Sequence of chain 4.C:
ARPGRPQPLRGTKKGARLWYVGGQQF

Sequence of chain 4.A:
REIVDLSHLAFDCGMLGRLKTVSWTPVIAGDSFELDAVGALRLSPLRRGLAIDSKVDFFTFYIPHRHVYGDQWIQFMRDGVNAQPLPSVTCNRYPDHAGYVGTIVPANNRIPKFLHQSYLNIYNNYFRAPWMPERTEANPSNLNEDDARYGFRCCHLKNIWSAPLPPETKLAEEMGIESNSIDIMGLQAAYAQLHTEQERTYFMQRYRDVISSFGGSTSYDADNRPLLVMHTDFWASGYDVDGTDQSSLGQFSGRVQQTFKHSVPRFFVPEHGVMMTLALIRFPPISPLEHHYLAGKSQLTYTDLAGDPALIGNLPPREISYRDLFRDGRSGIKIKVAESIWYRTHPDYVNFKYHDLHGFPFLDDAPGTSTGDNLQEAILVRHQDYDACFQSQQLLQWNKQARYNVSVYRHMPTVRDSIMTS

Sequence of chain 5.A:
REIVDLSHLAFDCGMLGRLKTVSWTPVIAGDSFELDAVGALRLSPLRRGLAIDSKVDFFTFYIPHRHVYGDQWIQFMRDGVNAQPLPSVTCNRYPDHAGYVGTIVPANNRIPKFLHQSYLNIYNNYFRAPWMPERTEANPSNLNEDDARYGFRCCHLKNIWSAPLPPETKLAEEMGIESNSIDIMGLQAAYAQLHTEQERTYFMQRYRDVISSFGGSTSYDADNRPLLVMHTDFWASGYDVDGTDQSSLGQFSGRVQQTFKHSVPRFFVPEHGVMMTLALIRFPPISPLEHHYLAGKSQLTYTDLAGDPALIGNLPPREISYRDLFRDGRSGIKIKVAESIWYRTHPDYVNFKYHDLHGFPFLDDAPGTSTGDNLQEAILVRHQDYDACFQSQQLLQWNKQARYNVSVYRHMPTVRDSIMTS

Binding-site contacts:
Ligand atom O3' contacts residue THR423 of chain 5.A at 3.8 Å.
Ligand atom C4 contacts residue ARG425 of chain 5.A at 3.6 Å.
Ligand atom C5 contacts residue GLU208 of chain 4.A at 3.4 Å.
Ligand atom OP2 contacts residue ASP426 of chain 5.A at 2.8 Å (salt-bridge).
Ligand atom OP2 contacts residue ARG425 of chain 5.A at 3.8 Å.
Ligand atom C2' contacts residue DC1 of chain 4.E at 2.2 Å.
Ligand atom C4 contacts residue GLU208 of chain 4.A at 3.4 Å.
Ligand atom P contacts residue ARG425 of chain 5.A at 3.5 Å.
Ligand atom O5' contacts residue ARG28 of chain 4.C at 3.4 Å.
Ligand atom O3' contacts residue ARG425 of chain 5.A at 3.8 Å.
Ligand atom O5' contacts residue TYR31 of chain 4.C at 3.4 Å (h-bond).
Ligand atom OP1 contacts residue GLY34 of chain 4.C at 3.8 Å.
Ligand atom O5' contacts residue ARG425 of chain 5.A at 2.8 Å.
Ligand atom N3 contacts residue ARG425 of chain 5.A at 3.1 Å (salt-bridge).
Ligand atom OP2 contacts residue DC1 of chain 4.H at 2.0 Å.
Ligand atom N6 contacts residue GLU208 of chain 4.A at 3.4 Å (salt-bridge).
Ligand atom C2 contacts residue GLU208 of chain 4.A at 1.6 Å.
Ligand atom N1 contacts residue ARG425 of chain 5.A at 3.6 Å (salt-bridge).
Ligand atom O5' contacts residue DC1 of chain 4.H at 2.6 Å.
Ligand atom P contacts residue DC1 of chain 4.H at 2.5 Å.
Ligand atom C5' contacts residue TYR31 of chain 4.C at 2.9 Å (hydrophobic).
Ligand atom OP1 contacts residue ARG28 of chain 4.C at 3.2 Å (salt-bridge).
Ligand atom OP2 contacts residue THR423 of chain 5.A at 2.9 Å.
Ligand atom N3 contacts residue PHE212 of chain 4.A at 2.9 Å.
Ligand atom C4' contacts residue DC1 of chain 4.H at 2.8 Å.
Ligand atom N3 contacts residue GLU208 of chain 4.A at 2.7 Å (salt-bridge).
Ligand atom C2 contacts residue ARG425 of chain 5.A at 3.1 Å.
Ligand atom O3' contacts residue DC1 of chain 4.E at 3.3 Å.
Ligand atom C1' contacts residue DC1 of chain 4.E at 3.6 Å.
Ligand atom C5' contacts residue ARG28 of chain 4.C at 3.1 Å.
Ligand atom O3' contacts residue ARG28 of chain 4.C at 3.5 Å (salt-bridge).
Ligand atom C1' contacts residue ALA27 of chain 4.C at 3.8 Å (hydrophobic).
Ligand atom C5' contacts residue DC1 of chain 4.H at 2.3 Å.
Ligand atom N1 contacts residue GLU208 of chain 4.A at 1.5 Å (salt-bridge).
Ligand atom C2 contacts residue PHE212 of chain 4.A at 3.8 Å (hydrophobic).
Ligand atom C6 contacts residue GLU208 of chain 4.A at 2.6 Å.
Ligand atom C3' contacts residue DC1 of chain 4.E at 2.9 Å.
Ligand atom O4' contacts residue PHE212 of chain 4.A at 3.4 Å.
Ligand atom O4' contacts residue ARG425 of chain 5.A at 3.7 Å.
Ligand atom C1' contacts residue PHE212 of chain 4.A at 3.5 Å (hydrophobic).

A protein and the small-molecule ligand that binds it are described below.
Small molecule (SMILES): Nc1ncnc2c1N1CN2[C@H]2C[C@]3(OP3(O)(O)OC[C@H]3OCC[C@@H]3O[P](=O)(O)OC[C@H]3O[C@@H]1C[C@@H]3O)[C@@H](CO[P](=O)(O)O[C@H]1CCO[C@@H]1COP(=O)=O)O2